Sequence of chain 1.D:
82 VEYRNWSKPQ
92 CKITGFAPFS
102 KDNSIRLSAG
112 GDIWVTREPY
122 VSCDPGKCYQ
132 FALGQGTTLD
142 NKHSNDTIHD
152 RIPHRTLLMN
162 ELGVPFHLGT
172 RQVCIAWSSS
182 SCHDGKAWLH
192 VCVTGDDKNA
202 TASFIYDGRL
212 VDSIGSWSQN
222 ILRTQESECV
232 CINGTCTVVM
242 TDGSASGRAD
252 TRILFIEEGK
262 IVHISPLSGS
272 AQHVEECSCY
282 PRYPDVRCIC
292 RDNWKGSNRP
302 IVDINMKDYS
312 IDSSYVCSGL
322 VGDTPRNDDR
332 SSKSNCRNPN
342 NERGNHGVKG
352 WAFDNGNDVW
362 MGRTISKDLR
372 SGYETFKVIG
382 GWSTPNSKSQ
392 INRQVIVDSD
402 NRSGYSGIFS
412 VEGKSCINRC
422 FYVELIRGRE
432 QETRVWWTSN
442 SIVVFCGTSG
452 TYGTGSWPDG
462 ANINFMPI

Sequence of chain 1.B:
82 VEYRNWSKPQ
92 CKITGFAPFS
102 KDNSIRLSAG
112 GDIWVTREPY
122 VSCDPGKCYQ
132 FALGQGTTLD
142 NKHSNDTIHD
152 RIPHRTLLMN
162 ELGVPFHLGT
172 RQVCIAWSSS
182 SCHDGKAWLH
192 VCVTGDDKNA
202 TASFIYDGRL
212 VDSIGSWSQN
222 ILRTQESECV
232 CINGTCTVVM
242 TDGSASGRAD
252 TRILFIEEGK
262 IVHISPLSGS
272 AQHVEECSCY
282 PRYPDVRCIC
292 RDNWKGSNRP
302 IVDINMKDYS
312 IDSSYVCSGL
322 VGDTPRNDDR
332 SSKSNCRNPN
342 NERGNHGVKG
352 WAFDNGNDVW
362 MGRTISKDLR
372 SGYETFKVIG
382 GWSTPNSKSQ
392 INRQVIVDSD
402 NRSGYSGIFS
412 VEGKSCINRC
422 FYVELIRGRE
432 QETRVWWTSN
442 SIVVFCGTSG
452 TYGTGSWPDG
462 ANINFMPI

A small-molecule ligand and the protein it binds are described below.
Small molecule (SMILES): CC(=O)N[C@H]1[C@H](O[C@H]2[C@H](O)[C@@H](NC(C)=O)CO[C@@H]2CO)O[C@H](CO)[C@@H](O[C@@H]2O[C@H](CO)[C@@H](O)[C@H](O[C@H]3O[C@H](CO)[C@@H](O)[C@H](O)[C@@H]3O[C@H]3O[C@H](CO)[C@@H](O)[C@H](O)[C@@H]3O[C@H]3O[C@H](CO)[C@@H](O)[C@H](O)[C@@H]3O)[C@@H]2O)[C@@H]1O

Binding-site contacts:
Ligand atom O3 contacts residue GLN391 of chain 1.D at 3.4 Å (h-bond).
Ligand atom C6 contacts residue GLN391 of chain 1.D at 3.8 Å.
Ligand atom O6 contacts residue TYR453 of chain 1.D at 3.5 Å.
Ligand atom O3 contacts residue ARG331 of chain 1.D at 3.4 Å.
Ligand atom O6 contacts residue ILE392 of chain 1.D at 3.8 Å.
Ligand atom O5 contacts residue ASN200 of chain 1.B at 2.4 Å (h-bond).
Ligand atom O4 contacts residue ARG394 of chain 1.D at 3.3 Å (salt-bridge).
Ligand atom O5 contacts residue GLY454 of chain 1.D at 3.4 Å.
Ligand atom O4 contacts residue GLN391 of chain 1.D at 3.8 Å.
Ligand atom O4 contacts residue ASN393 of chain 1.D at 3.5 Å (h-bond).
Ligand atom C4 contacts residue GLN391 of chain 1.D at 3.3 Å.
Ligand atom O3 contacts residue ASP330 of chain 1.D at 3.8 Å.
Ligand atom O2 contacts residue ARG394 of chain 1.D at 3.4 Å.
Ligand atom O3 contacts residue ASN393 of chain 1.D at 3.0 Å (h-bond).
Ligand atom C1 contacts residue ASN200 of chain 1.B at 1.4 Å.
Ligand atom O5 contacts residue ASP330 of chain 1.D at 3.6 Å.
Ligand atom O5 contacts residue ILE392 of chain 1.D at 3.7 Å.
Ligand atom O4 contacts residue ARG394 of chain 1.D at 3.3 Å (salt-bridge).
Ligand atom C2 contacts residue ASN200 of chain 1.B at 2.4 Å.
Ligand atom C5 contacts residue ASN200 of chain 1.B at 3.7 Å.
Ligand atom O3 contacts residue GLN391 of chain 1.D at 3.5 Å (h-bond).
Ligand atom O6 contacts residue THR455 of chain 1.D at 3.6 Å.
Ligand atom C3 contacts residue ASN200 of chain 1.B at 3.8 Å.
Ligand atom C6 contacts residue TYR453 of chain 1.D at 3.4 Å (hydrophobic).
Ligand atom O2 contacts residue ILE392 of chain 1.D at 3.4 Å.
Ligand atom C3 contacts residue ASN393 of chain 1.D at 3.6 Å.
Ligand atom O2 contacts residue ARG331 of chain 1.D at 3.4 Å (salt-bridge).
Ligand atom C2 contacts residue GLN391 of chain 1.D at 3.7 Å.
Ligand atom O6 contacts residue LYS389 of chain 1.D at 2.9 Å (salt-bridge).
Ligand atom C6 contacts residue LYS389 of chain 1.D at 3.6 Å.
Ligand atom O2 contacts residue GLN391 of chain 1.D at 2.8 Å (h-bond).
Ligand atom C3 contacts residue GLN391 of chain 1.D at 3.5 Å.
Ligand atom O2 contacts residue ASN393 of chain 1.D at 3.7 Å.
Ligand atom C6 contacts residue GLY454 of chain 1.D at 3.5 Å.
Ligand atom C7 contacts residue ASN200 of chain 1.B at 3.8 Å.
Ligand atom C2 contacts residue ARG394 of chain 1.D at 3.8 Å.
Ligand atom O5 contacts residue THR455 of chain 1.D at 3.4 Å.
Ligand atom N2 contacts residue ASN200 of chain 1.B at 2.9 Å (h-bond).
Ligand atom O2 contacts residue ASP330 of chain 1.D at 3.7 Å.
Ligand atom O6 contacts residue GLY454 of chain 1.D at 2.8 Å (h-bond).